Binding-site contacts:
Ligand atom N2 contacts residue ASN329 of chain 1.E at 2.6 Å (h-bond).
Ligand atom C3 contacts residue ASN329 of chain 1.E at 3.8 Å.
Ligand atom C8 contacts residue GLY289 of chain 1.E at 4.3 Å.
Ligand atom C8 contacts residue MET290 of chain 1.E at 4.0 Å (hydrophobic).
Ligand atom O5 contacts residue ASN329 of chain 1.E at 2.3 Å (h-bond).
Ligand atom C8 contacts residue ASN329 of chain 1.E at 3.5 Å.
Ligand atom C5 contacts residue ASN329 of chain 1.E at 3.6 Å.
Ligand atom C8 contacts residue THR300 of chain 1.E at 4.4 Å.
Ligand atom C4 contacts residue ASN329 of chain 1.E at 4.2 Å.
Ligand atom O7 contacts residue GLY289 of chain 1.E at 4.0 Å.
Ligand atom O7 contacts residue ASN329 of chain 1.E at 4.1 Å.
Ligand atom C7 contacts residue ASN329 of chain 1.E at 3.2 Å.
Ligand atom C1 contacts residue ASN329 of chain 1.E at 1.4 Å.
Ligand atom C8 contacts residue CYS327 of chain 1.E at 3.6 Å (hydrophobic).
Ligand atom C2 contacts residue ASN329 of chain 1.E at 2.5 Å.

Sequence of chain 1.E:
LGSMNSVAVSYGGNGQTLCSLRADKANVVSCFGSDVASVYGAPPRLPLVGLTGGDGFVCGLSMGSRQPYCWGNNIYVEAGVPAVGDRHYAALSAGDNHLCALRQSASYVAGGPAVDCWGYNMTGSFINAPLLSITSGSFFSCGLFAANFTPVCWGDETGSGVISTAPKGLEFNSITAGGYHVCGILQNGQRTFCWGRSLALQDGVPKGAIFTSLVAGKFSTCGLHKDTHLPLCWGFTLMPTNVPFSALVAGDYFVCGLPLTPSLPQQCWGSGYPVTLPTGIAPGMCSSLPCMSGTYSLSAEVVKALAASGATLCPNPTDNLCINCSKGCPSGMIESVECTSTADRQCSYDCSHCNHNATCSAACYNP

The small molecule below binds the protein below.
Small molecule (SMILES): CC(=O)N[C@@H]1[C@@H](O)[C@H](O)[C@@H](CO)O[C@H]1O